A protein and the small-molecule ligand that binds it are described below.
Small molecule (SMILES): Nc1ccn([C@H]2C[C@H](O[P](=O)(O)OC[C@H]3O[C@@H](n4cnc5c(N)ncnc54)C[C@@H]3O)[C@@H](CO)O2)c(=O)n1

Binding-site contacts:
Ligand atom C8A contacts residue HIS119 of chain 1.A at 3.6 Å.
Ligand atom N6A contacts residue GLN69 of chain 1.A at 3.4 Å.
Ligand atom N6A contacts residue ALA109 of chain 1.A at 3.7 Å.
Ligand atom N1A contacts residue ALA109 of chain 1.A at 3.6 Å.
Ligand atom CC4 contacts residue VAL43 of chain 1.A at 3.8 Å (hydrophobic).
Ligand atom N7A contacts residue HIS119 of chain 1.A at 3.7 Å.
Ligand atom O2C contacts residue ASN44 of chain 1.A at 3.4 Å.
Ligand atom C3X contacts residue PHE120 of chain 1.A at 3.8 Å (hydrophobic).
Ligand atom CC4 contacts residue THR45 of chain 1.A at 3.6 Å.
Ligand atom N1A contacts residue GLU111 of chain 1.A at 3.2 Å (salt-bridge).
Ligand atom N6A contacts residue CYS65 of chain 1.A at 3.7 Å.
Ligand atom N4C contacts residue THR45 of chain 1.A at 3.6 Å (h-bond).
Ligand atom N9A contacts residue HIS119 of chain 1.A at 3.8 Å.
Ligand atom N3A contacts residue GLU111 of chain 1.A at 3.1 Å (salt-bridge).
Ligand atom CC2 contacts residue PHE120 of chain 1.A at 3.7 Å (hydrophobic).
Ligand atom C6A contacts residue ASN71 of chain 1.A at 3.7 Å.
Ligand atom P contacts residue HIS12 of chain 1.A at 3.8 Å.
Ligand atom C2X contacts residue PHE120 of chain 1.A at 3.1 Å (hydrophobic).
Ligand atom C5B contacts residue HIS119 of chain 1.A at 3.4 Å.
Ligand atom N3C contacts residue THR45 of chain 1.A at 2.8 Å (h-bond).
Ligand atom O5D contacts residue HIS119 of chain 1.A at 3.7 Å.
Ligand atom C2A contacts residue VAL118 of chain 1.A at 3.7 Å (hydrophobic).
Ligand atom O1P contacts residue PHE120 of chain 1.A at 3.1 Å (h-bond).
Ligand atom N3C contacts residue PHE120 of chain 1.A at 3.5 Å.
Ligand atom O1P contacts residue HIS12 of chain 1.A at 2.8 Å (h-bond).
Ligand atom O2P contacts residue GLN11 of chain 1.A at 2.9 Å (h-bond).
Ligand atom O2P contacts residue LYS7 of chain 1.A at 3.8 Å.
Ligand atom N1A contacts residue ASN71 of chain 1.A at 2.9 Å (h-bond).
Ligand atom C6A contacts residue ALA109 of chain 1.A at 3.6 Å (hydrophobic).
Ligand atom N6A contacts residue ASN71 of chain 1.A at 2.8 Å (h-bond).
Ligand atom O5B contacts residue HIS119 of chain 1.A at 2.7 Å (h-bond).
Ligand atom O4D contacts residue VAL43 of chain 1.A at 3.8 Å.
Ligand atom CC2 contacts residue THR45 of chain 1.A at 3.6 Å.
Ligand atom O1P contacts residue HIS119 of chain 1.A at 3.7 Å.
Ligand atom C2A contacts residue GLU111 of chain 1.A at 2.4 Å.
Ligand atom O2C contacts residue PHE120 of chain 1.A at 3.8 Å.
Ligand atom O2C contacts residue HIS12 of chain 1.A at 3.2 Å.
Ligand atom C1X contacts residue VAL43 of chain 1.A at 3.8 Å (hydrophobic).
Ligand atom O4B contacts residue HIS119 of chain 1.A at 3.3 Å (h-bond).
Ligand atom O2C contacts residue THR45 of chain 1.A at 3.0 Å (h-bond).

Sequence of chain 1.A:
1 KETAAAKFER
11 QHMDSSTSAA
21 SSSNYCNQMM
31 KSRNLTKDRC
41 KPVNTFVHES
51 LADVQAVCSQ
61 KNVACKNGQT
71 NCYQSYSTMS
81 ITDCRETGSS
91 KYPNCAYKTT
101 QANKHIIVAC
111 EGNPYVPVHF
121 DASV